A small-molecule ligand and the protein it binds are described below.
Small molecule (SMILES): CC(=O)N[C@H]1[C@H](O[C@H]2[C@H](O)[C@@H](NC(C)=O)CO[C@@H]2CO[C@@H]2O[C@@H](C)[C@@H](O)[C@@H](O)[C@@H]2O)O[C@H](CO)[C@@H](O)[C@@H]1O

Sequence of chain 1.A:
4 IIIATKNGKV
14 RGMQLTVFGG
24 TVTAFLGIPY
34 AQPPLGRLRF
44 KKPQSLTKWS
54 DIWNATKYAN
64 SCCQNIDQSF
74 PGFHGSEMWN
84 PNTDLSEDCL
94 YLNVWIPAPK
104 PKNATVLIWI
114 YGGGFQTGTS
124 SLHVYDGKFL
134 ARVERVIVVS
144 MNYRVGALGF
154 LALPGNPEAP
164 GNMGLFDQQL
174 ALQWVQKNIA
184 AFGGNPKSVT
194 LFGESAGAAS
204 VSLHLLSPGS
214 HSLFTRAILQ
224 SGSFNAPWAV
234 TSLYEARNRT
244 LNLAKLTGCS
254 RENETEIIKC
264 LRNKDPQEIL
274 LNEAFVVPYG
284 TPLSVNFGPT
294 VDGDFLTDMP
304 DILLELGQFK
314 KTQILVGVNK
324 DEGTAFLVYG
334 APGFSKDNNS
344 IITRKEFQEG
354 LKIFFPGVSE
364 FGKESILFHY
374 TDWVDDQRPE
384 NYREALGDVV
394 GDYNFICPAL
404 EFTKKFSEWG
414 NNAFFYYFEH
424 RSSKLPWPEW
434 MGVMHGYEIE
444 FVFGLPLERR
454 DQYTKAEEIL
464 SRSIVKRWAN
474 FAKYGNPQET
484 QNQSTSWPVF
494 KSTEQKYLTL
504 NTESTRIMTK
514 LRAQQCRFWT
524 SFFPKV

Binding-site contacts:
Ligand atom O5 contacts residue ASN245 of chain 1.A at 3.3 Å (h-bond).
Ligand atom O5 contacts residue LYS248 of chain 1.A at 3.8 Å.
Ligand atom C1 contacts residue ASN245 of chain 1.A at 4.0 Å.
Ligand atom C6 contacts residue ASN245 of chain 1.A at 3.5 Å.
Ligand atom C3 contacts residue ASN241 of chain 1.A at 3.8 Å.
Ligand atom O3 contacts residue PRO281 of chain 1.A at 3.7 Å.
Ligand atom C7 contacts residue TYR237 of chain 1.A at 3.6 Å (hydrophobic).
Ligand atom O7 contacts residue ASN241 of chain 1.A at 3.6 Å (h-bond).
Ligand atom C7 contacts residue ASN241 of chain 1.A at 3.4 Å.
Ligand atom O6 contacts residue ASN245 of chain 1.A at 3.6 Å (h-bond).
Ligand atom O4 contacts residue PHE278 of chain 1.A at 3.8 Å.
Ligand atom C6 contacts residue ASN245 of chain 1.A at 3.7 Å.
Ligand atom C3 contacts residue PHE278 of chain 1.A at 3.4 Å (hydrophobic).
Ligand atom O2 contacts residue PRO281 of chain 1.A at 3.7 Å.
Ligand atom C6 contacts residue LEU249 of chain 1.A at 3.8 Å (hydrophobic).
Ligand atom O4 contacts residue LEU249 of chain 1.A at 4.0 Å.
Ligand atom C5 contacts residue ASN245 of chain 1.A at 4.1 Å.
Ligand atom C4 contacts residue ASN241 of chain 1.A at 4.3 Å.
Ligand atom O3 contacts residue VAL280 of chain 1.A at 4.1 Å.
Ligand atom C2 contacts residue PRO281 of chain 1.A at 3.9 Å (hydrophobic).
Ligand atom C6 contacts residue LYS248 of chain 1.A at 4.2 Å.
Ligand atom O3 contacts residue PRO281 of chain 1.A at 3.9 Å.
Ligand atom C3 contacts residue ASN245 of chain 1.A at 4.3 Å.
Ligand atom O3 contacts residue PHE278 of chain 1.A at 3.0 Å (h-bond).
Ligand atom C8 contacts residue TYR237 of chain 1.A at 3.5 Å (hydrophobic).
Ligand atom C3 contacts residue PRO281 of chain 1.A at 4.2 Å (hydrophobic).
Ligand atom C4 contacts residue LEU249 of chain 1.A at 4.3 Å (hydrophobic).
Ligand atom C8 contacts residue LYS248 of chain 1.A at 3.7 Å.
Ligand atom C4 contacts residue ASN245 of chain 1.A at 4.2 Å.
Ligand atom C6 contacts residue LYS248 of chain 1.A at 3.7 Å.
Ligand atom C2 contacts residue ASN241 of chain 1.A at 2.5 Å.
Ligand atom C4 contacts residue PHE278 of chain 1.A at 3.3 Å (hydrophobic).
Ligand atom O7 contacts residue TYR237 of chain 1.A at 3.0 Å (h-bond).
Ligand atom N2 contacts residue ASN241 of chain 1.A at 2.9 Å (h-bond).
Ligand atom C1 contacts residue ASN241 of chain 1.A at 1.5 Å.
Ligand atom N2 contacts residue PRO281 of chain 1.A at 4.2 Å.
Ligand atom C5 contacts residue ASN241 of chain 1.A at 3.8 Å.
Ligand atom O5 contacts residue ASN245 of chain 1.A at 4.0 Å.
Ligand atom C5 contacts residue ASN245 of chain 1.A at 3.4 Å.
Ligand atom O5 contacts residue ASN241 of chain 1.A at 2.5 Å (h-bond).